Binding-site contacts:
Ligand atom C7 contacts residue ASN1137 of chain 1.A at 3.1 Å.
Ligand atom N2 contacts residue ASN1137 of chain 1.A at 2.9 Å (h-bond).
Ligand atom O5 contacts residue ASN1137 of chain 1.A at 2.4 Å (h-bond).
Ligand atom O7 contacts residue ASN1137 of chain 1.A at 2.8 Å (h-bond).
Ligand atom C3 contacts residue ASN1137 of chain 1.A at 3.8 Å.
Ligand atom C1 contacts residue ASN1137 of chain 1.A at 1.4 Å.
Ligand atom C5 contacts residue ASN1137 of chain 1.A at 3.7 Å.
Ligand atom C2 contacts residue ASN1137 of chain 1.A at 2.5 Å.
Ligand atom C8 contacts residue ASN1137 of chain 1.A at 4.3 Å.
Ligand atom C4 contacts residue ASN1137 of chain 1.A at 4.2 Å.

Sequence of chain 1.A:
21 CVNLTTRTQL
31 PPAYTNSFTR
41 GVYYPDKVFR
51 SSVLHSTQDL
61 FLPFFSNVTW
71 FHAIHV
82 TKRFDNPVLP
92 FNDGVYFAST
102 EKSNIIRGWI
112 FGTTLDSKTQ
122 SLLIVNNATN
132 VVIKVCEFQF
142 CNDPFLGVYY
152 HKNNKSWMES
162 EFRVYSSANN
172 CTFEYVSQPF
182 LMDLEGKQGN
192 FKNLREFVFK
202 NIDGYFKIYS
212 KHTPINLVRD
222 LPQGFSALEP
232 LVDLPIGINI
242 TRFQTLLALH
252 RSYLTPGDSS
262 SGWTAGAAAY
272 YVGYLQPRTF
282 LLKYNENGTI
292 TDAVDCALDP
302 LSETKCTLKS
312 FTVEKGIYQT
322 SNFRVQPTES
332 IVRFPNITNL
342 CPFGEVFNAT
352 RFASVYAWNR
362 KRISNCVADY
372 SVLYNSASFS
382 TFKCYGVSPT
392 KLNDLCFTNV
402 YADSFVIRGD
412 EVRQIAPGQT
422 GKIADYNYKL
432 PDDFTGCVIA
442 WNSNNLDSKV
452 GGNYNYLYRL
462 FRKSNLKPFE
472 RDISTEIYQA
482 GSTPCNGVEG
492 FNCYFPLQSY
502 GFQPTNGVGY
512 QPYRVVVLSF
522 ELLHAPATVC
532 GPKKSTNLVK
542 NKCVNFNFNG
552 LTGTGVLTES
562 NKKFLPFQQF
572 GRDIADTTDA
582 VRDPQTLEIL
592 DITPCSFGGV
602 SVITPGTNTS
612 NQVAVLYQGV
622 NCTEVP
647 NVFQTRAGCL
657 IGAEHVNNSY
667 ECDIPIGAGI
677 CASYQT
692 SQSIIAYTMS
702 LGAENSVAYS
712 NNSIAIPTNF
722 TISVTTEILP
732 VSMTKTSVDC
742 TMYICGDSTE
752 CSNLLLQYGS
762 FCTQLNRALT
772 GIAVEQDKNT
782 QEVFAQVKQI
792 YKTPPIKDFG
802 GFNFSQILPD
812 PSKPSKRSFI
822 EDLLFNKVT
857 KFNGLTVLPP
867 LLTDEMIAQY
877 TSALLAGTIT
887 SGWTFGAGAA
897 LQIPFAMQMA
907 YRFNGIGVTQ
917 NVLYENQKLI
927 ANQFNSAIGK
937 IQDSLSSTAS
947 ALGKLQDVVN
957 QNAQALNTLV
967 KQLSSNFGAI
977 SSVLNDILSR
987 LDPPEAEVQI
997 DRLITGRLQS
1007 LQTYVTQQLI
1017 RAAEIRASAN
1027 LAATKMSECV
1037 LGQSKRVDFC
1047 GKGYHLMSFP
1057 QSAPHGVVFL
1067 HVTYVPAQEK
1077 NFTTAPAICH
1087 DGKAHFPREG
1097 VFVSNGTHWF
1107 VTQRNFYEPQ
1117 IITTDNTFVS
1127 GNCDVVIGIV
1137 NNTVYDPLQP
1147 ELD

This small molecule binds to this protein.
Small molecule (SMILES): CC(=O)N[C@@H]1[C@@H](O)[C@H](O)[C@@H](CO)O[C@H]1O